The protein below binds the small molecule below.
Small molecule (SMILES): CC(=O)N[C@H]1[C@H](O[C@H]2[C@H](O)[C@@H](NC(C)=O)CO[C@@H]2CO)O[C@H](CO)[C@@H](O)[C@@H]1O

Sequence of chain 1.E:
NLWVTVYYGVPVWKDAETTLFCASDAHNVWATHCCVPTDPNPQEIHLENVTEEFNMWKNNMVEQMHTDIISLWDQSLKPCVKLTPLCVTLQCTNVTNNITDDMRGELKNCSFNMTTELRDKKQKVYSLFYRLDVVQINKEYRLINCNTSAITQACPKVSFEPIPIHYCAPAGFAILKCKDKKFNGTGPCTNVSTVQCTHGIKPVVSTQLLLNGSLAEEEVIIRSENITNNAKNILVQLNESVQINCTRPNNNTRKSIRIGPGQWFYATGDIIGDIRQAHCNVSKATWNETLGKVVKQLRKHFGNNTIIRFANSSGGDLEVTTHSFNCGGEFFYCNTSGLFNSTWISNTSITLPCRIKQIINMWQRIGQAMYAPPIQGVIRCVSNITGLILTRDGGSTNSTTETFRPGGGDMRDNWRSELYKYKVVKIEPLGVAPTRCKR

Binding-site contacts:
Ligand atom C8 contacts residue THR374 of chain 1.E at 3.8 Å.
Ligand atom C1 contacts residue SER389 of chain 1.E at 3.6 Å.
Ligand atom O7 contacts residue NAG1 of chain 1.MA at 3.7 Å.
Ligand atom C2 contacts residue ASN387 of chain 1.E at 2.5 Å.
Ligand atom C8 contacts residue ASN387 of chain 1.E at 4.2 Å.
Ligand atom C5 contacts residue SER389 of chain 1.E at 4.3 Å.
Ligand atom O7 contacts residue THR374 of chain 1.E at 4.5 Å.
Ligand atom O5 contacts residue SER389 of chain 1.E at 4.1 Å.
Ligand atom O5 contacts residue ASN387 of chain 1.E at 2.4 Å (h-bond).
Ligand atom C8 contacts residue NAG1 of chain 1.MA at 3.7 Å.
Ligand atom C1 contacts residue ASN387 of chain 1.E at 1.5 Å.
Ligand atom N2 contacts residue ASN387 of chain 1.E at 3.0 Å (h-bond).
Ligand atom C3 contacts residue ASN387 of chain 1.E at 3.9 Å.
Ligand atom O7 contacts residue ASN387 of chain 1.E at 3.1 Å (h-bond).
Ligand atom C7 contacts residue NAG1 of chain 1.MA at 4.0 Å.
Ligand atom C5 contacts residue ASN387 of chain 1.E at 3.8 Å.
Ligand atom C8 contacts residue THR373 of chain 1.E at 4.2 Å.
Ligand atom C7 contacts residue ASN387 of chain 1.E at 3.2 Å.
Ligand atom C4 contacts residue ASN387 of chain 1.E at 4.4 Å.